Sequence of chain 1.E:
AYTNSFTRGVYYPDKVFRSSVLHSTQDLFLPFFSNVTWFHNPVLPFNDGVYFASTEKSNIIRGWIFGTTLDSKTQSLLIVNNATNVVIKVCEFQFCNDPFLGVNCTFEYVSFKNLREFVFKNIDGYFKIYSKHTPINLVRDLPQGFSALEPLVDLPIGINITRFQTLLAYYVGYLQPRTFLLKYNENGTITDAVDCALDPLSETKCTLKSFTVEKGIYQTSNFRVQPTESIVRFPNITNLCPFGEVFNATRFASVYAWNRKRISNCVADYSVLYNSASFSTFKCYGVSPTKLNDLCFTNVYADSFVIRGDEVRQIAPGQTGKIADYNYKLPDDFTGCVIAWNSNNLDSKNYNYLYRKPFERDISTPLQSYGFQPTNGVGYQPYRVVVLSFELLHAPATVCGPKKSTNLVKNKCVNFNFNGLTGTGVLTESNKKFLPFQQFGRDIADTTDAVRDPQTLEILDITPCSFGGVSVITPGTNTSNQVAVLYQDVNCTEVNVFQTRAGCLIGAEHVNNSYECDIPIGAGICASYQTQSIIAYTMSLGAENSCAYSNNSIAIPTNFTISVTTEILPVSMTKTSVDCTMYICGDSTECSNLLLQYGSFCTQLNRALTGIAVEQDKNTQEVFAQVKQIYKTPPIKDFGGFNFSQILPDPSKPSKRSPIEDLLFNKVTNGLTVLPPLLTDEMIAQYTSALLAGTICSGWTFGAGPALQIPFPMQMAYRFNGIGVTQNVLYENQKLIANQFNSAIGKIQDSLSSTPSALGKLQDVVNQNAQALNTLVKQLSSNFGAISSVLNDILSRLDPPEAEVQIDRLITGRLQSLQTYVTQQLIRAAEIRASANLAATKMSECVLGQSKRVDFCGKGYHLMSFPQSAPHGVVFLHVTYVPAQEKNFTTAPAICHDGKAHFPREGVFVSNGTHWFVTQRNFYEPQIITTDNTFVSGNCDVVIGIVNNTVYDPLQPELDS

Binding-site contacts:
Ligand atom C8 contacts residue GLU1072 of chain 1.A at 3.5 Å.
Ligand atom C2 contacts residue ASN1074 of chain 1.A at 2.5 Å.
Ligand atom O7 contacts residue LYS1073 of chain 1.A at 4.0 Å.
Ligand atom C7 contacts residue LYS1073 of chain 1.A at 4.1 Å.
Ligand atom C1 contacts residue GLN895 of chain 1.E at 4.3 Å.
Ligand atom C8 contacts residue ALA713 of chain 1.A at 3.5 Å (hydrophobic).
Ligand atom C8 contacts residue LYS1073 of chain 1.A at 3.4 Å.
Ligand atom C5 contacts residue ASN1074 of chain 1.A at 3.8 Å.
Ligand atom C8 contacts residue ASN1074 of chain 1.A at 3.5 Å.
Ligand atom O7 contacts residue GLU1072 of chain 1.A at 4.3 Å.
Ligand atom N2 contacts residue ASN1074 of chain 1.A at 3.0 Å (h-bond).
Ligand atom O7 contacts residue ASN1074 of chain 1.A at 3.2 Å (h-bond).
Ligand atom C7 contacts residue ASN1074 of chain 1.A at 3.2 Å.
Ligand atom O5 contacts residue ASN1074 of chain 1.A at 2.5 Å (h-bond).
Ligand atom C1 contacts residue ASN1074 of chain 1.A at 1.5 Å.
Ligand atom C4 contacts residue ASN1074 of chain 1.A at 4.4 Å.
Ligand atom C5 contacts residue ALA706 of chain 1.A at 4.5 Å (hydrophobic).
Ligand atom C3 contacts residue ASN1074 of chain 1.A at 3.9 Å.

Sequence of chain 1.A:
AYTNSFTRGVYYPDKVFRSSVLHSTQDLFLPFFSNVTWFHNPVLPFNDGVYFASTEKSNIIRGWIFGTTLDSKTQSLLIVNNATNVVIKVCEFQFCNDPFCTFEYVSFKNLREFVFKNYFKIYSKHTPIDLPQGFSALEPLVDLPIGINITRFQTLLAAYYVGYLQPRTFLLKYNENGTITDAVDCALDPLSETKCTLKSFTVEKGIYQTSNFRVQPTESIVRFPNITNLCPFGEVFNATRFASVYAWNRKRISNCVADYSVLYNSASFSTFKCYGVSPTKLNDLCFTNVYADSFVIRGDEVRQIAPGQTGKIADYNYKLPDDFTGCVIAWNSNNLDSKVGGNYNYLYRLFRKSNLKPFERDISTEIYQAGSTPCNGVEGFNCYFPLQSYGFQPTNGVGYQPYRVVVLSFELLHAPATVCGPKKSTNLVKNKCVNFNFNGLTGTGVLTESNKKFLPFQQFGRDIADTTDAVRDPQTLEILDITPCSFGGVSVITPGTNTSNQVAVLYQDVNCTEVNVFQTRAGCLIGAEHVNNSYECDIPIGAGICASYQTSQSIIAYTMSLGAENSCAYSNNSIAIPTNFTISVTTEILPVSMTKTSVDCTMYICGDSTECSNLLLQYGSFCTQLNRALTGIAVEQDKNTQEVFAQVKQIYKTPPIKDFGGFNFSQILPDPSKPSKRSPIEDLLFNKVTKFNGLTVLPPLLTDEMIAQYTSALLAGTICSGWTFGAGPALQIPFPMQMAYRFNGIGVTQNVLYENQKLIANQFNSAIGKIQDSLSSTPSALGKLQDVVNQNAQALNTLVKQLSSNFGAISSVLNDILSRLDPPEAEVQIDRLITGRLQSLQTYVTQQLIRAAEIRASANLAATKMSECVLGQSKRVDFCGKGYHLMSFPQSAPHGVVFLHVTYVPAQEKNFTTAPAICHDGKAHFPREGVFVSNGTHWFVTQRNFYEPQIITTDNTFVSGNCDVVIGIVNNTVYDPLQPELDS

A protein and the small-molecule ligand that binds it are described below.
Small molecule (SMILES): CC(=O)N[C@@H]1[C@@H](O)[C@H](O)[C@@H](CO)O[C@H]1O